A protein and the small-molecule ligand that binds it are described below.
Small molecule (SMILES): Nc1nc2ccc(F)cc2[nH]1

Binding-site contacts:
Ligand atom CAE contacts residue PHE182 of chain 1.A at 4.4 Å (hydrophobic).
Ligand atom CAK contacts residue LYS57 of chain 1.A at 4.2 Å.
Ligand atom NAF contacts residue ASN39 of chain 1.A at 3.7 Å.
Ligand atom CAC contacts residue ARG44 of chain 1.A at 4.1 Å.
Ligand atom CAE contacts residue ARG44 of chain 1.A at 3.3 Å.
Ligand atom NAG contacts residue TYR40 of chain 1.A at 3.1 Å (h-bond).
Ligand atom NAG contacts residue TYR35 of chain 1.A at 3.6 Å (h-bond).
Ligand atom CAI contacts residue TYR35 of chain 1.A at 3.5 Å (hydrophobic).
Ligand atom NAG contacts residue ASN39 of chain 1.A at 3.8 Å.
Ligand atom CAE contacts residue MET258 of chain 1.A at 4.2 Å (hydrophobic).
Ligand atom CAH contacts residue VAL53 of chain 1.A at 4.2 Å (hydrophobic).
Ligand atom FAB contacts residue MET258 of chain 1.A at 3.2 Å.
Ligand atom CAH contacts residue ASN39 of chain 1.A at 4.4 Å.
Ligand atom CAD contacts residue LYS57 of chain 1.A at 3.4 Å.
Ligand atom CAI contacts residue TYR40 of chain 1.A at 4.2 Å (hydrophobic).
Ligand atom CAJ contacts residue PHE182 of chain 1.A at 3.8 Å (hydrophobic).
Ligand atom CAK contacts residue TYR40 of chain 1.A at 3.9 Å (hydrophobic).
Ligand atom CAC contacts residue ASN39 of chain 1.A at 4.0 Å.
Ligand atom CAC contacts residue LYS57 of chain 1.A at 4.0 Å.
Ligand atom CAH contacts residue MET258 of chain 1.A at 4.0 Å (hydrophobic).
Ligand atom CAI contacts residue ASN39 of chain 1.A at 3.9 Å.
Ligand atom CAE contacts residue ASN39 of chain 1.A at 4.0 Å.
Ligand atom CAC contacts residue VAL53 of chain 1.A at 3.9 Å (hydrophobic).
Ligand atom CAJ contacts residue ARG44 of chain 1.A at 4.0 Å.
Ligand atom NAA contacts residue TYR35 of chain 1.A at 2.7 Å (h-bond).
Ligand atom CAD contacts residue PHE182 of chain 1.A at 4.3 Å (hydrophobic).
Ligand atom CAD contacts residue TYR40 of chain 1.A at 4.0 Å (hydrophobic).
Ligand atom CAI contacts residue PHE182 of chain 1.A at 3.5 Å (hydrophobic).
Ligand atom CAH contacts residue ARG44 of chain 1.A at 3.5 Å.
Ligand atom CAE contacts residue VAL269 of chain 1.A at 4.5 Å (hydrophobic).
Ligand atom CAK contacts residue PHE182 of chain 1.A at 3.8 Å (hydrophobic).
Ligand atom NAG contacts residue PHE182 of chain 1.A at 3.6 Å.
Ligand atom CAJ contacts residue ASN39 of chain 1.A at 3.5 Å.
Ligand atom NAA contacts residue PHE182 of chain 1.A at 3.2 Å.
Ligand atom CAK contacts residue ASN39 of chain 1.A at 3.7 Å.
Ligand atom CAE contacts residue ASP267 of chain 1.A at 4.5 Å.
Ligand atom FAB contacts residue ARG44 of chain 1.A at 3.6 Å.
Ligand atom NAF contacts residue PHE182 of chain 1.A at 3.6 Å.
Ligand atom FAB contacts residue VAL53 of chain 1.A at 3.6 Å.
Ligand atom CAD contacts residue ASN39 of chain 1.A at 3.8 Å.

Sequence of chain 1.A:
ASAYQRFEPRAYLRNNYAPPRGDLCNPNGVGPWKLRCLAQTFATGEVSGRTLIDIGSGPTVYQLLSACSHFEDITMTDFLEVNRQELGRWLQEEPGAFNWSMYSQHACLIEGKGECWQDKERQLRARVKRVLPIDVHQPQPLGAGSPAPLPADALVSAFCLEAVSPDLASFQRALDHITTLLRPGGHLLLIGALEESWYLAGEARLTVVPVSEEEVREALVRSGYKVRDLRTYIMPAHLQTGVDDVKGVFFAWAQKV